Sequence of chain 59.C:
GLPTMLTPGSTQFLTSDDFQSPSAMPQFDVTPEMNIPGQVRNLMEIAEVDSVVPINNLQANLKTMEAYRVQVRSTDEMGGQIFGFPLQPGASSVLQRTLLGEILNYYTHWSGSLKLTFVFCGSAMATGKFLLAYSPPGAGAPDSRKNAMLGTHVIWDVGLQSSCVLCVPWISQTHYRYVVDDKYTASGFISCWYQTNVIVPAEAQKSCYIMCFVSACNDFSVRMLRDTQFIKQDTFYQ

Sequence of chain 58.A:
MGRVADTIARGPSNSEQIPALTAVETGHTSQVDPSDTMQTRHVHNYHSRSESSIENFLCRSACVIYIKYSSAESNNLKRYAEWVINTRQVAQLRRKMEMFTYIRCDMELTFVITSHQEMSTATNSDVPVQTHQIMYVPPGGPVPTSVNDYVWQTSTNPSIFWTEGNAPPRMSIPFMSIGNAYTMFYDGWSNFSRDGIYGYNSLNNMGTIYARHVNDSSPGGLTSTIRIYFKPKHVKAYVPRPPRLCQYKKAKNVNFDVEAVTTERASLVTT

Binding-site contacts:
Ligand atom C3 contacts residue ASN148 of chain 58.A at 3.5 Å.
Ligand atom O2 contacts residue PHE236 of chain 59.C at 3.4 Å (h-bond).
Ligand atom O1 contacts residue TYR150 of chain 58.A at 3.0 Å (h-bond).
Ligand atom C16 contacts residue THR235 of chain 59.C at 3.8 Å.
Ligand atom C2 contacts residue TYR66 of chain 59.A at 3.8 Å (hydrophobic).
Ligand atom C4 contacts residue ASP149 of chain 58.A at 3.5 Å.
Ligand atom O2 contacts residue ASP234 of chain 59.C at 3.7 Å.
Ligand atom C6 contacts residue PHE236 of chain 59.C at 3.5 Å (hydrophobic).
Ligand atom N1 contacts residue GLN233 of chain 59.C at 3.3 Å (h-bond).
Ligand atom N1 contacts residue GLN153 of chain 58.A at 2.7 Å (h-bond).
Ligand atom O5 contacts residue ARG212 of chain 58.A at 3.3 Å (salt-bridge).
Ligand atom C8 contacts residue ASN148 of chain 58.A at 3.3 Å.
Ligand atom C6 contacts residue GLN153 of chain 58.A at 3.2 Å.
Ligand atom O2 contacts residue THR235 of chain 59.C at 3.0 Å.
Ligand atom C16 contacts residue PHE236 of chain 59.C at 3.7 Å (hydrophobic).
Ligand atom C15 contacts residue TYR66 of chain 59.A at 3.4 Å (hydrophobic).
Ligand atom C10 contacts residue ASN148 of chain 58.A at 3.7 Å.
Ligand atom C5 contacts residue GLN153 of chain 58.A at 3.2 Å.
Ligand atom C14 contacts residue TYR66 of chain 59.A at 3.4 Å (hydrophobic).
Ligand atom O4 contacts residue ARG227 of chain 59.A at 3.3 Å (salt-bridge).
Ligand atom O5 contacts residue TRP152 of chain 58.A at 3.5 Å (h-bond).
Ligand atom O1 contacts residue GLN233 of chain 59.C at 3.5 Å (h-bond).
Ligand atom C9 contacts residue ASP234 of chain 59.C at 3.6 Å.
Ligand atom O4 contacts residue ARG212 of chain 58.A at 2.8 Å (salt-bridge).
Ligand atom C10 contacts residue ASP234 of chain 59.C at 3.8 Å.
Ligand atom C7 contacts residue THR235 of chain 59.C at 3.8 Å.
Ligand atom C20 contacts residue ARG212 of chain 58.A at 3.4 Å.
Ligand atom O5 contacts residue ARG227 of chain 59.A at 3.5 Å (salt-bridge).
Ligand atom O1 contacts residue ASP149 of chain 58.A at 3.6 Å.
Ligand atom C4 contacts residue ASN148 of chain 58.A at 3.3 Å.
Ligand atom C20 contacts residue ARG227 of chain 59.A at 3.6 Å.
Ligand atom O2 contacts residue GLN233 of chain 59.C at 3.0 Å.
Ligand atom C1 contacts residue GLN153 of chain 58.A at 3.4 Å.
Ligand atom C13 contacts residue TYR66 of chain 59.A at 3.4 Å (hydrophobic).
Ligand atom S1 contacts residue GLN233 of chain 59.C at 3.7 Å.
Ligand atom C9 contacts residue ASN148 of chain 58.A at 3.7 Å.
Ligand atom N1 contacts residue PHE236 of chain 59.C at 3.6 Å.
Ligand atom C8 contacts residue ASP234 of chain 59.C at 3.3 Å.
Ligand atom C3 contacts residue ASP149 of chain 58.A at 3.5 Å.
Ligand atom O5 contacts residue TYR229 of chain 59.A at 3.8 Å.

Sequence of chain 59.A:
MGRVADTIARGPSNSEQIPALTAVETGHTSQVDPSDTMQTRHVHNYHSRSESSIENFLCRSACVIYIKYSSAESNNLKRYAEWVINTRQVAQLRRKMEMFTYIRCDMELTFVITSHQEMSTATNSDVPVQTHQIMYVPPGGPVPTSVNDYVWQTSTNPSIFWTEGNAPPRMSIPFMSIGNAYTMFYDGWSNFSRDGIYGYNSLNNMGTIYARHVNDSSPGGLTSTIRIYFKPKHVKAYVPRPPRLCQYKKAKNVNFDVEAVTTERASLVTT

The protein below binds the small molecule below.
Small molecule (SMILES): CCCOc1ccc2cc(S(=O)(=O)Nc3ccc(C(=O)O)cc3)ccc2c1